Sequence of chain 46.C:
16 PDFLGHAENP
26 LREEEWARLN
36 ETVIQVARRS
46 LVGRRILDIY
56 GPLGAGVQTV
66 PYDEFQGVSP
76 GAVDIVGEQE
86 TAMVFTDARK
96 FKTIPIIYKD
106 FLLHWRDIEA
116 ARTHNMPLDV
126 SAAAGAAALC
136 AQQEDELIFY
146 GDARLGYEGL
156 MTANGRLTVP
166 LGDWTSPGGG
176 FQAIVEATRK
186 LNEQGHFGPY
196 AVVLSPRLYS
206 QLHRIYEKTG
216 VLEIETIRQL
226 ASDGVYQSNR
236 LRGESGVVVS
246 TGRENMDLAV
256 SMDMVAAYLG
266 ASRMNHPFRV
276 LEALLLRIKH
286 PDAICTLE

Binding-site contacts:
Ligand atom CA contacts residue ASP258 of chain 46.C at 3.3 Å.
Ligand atom CA contacts residue ILE54 of chain 46.C at 3.7 Å (hydrophobic).
Ligand atom CB contacts residue ASP258 of chain 46.C at 3.7 Å.
Ligand atom NH2 contacts residue THR246 of chain 46.C at 2.8 Å (h-bond).
Ligand atom CG2 contacts residue ALA42 of chain 46.C at 3.7 Å (hydrophobic).
Ligand atom N contacts residue ASP258 of chain 46.C at 3.2 Å (salt-bridge).
Ligand atom CB contacts residue ARG49 of chain 46.C at 3.6 Å.
Ligand atom CD2 contacts residue ARG43 of chain 46.C at 3.7 Å.
Ligand atom C contacts residue ARG49 of chain 46.C at 3.5 Å.
Ligand atom NH1 contacts residue THR246 of chain 46.C at 3.5 Å.
Ligand atom NH1 contacts residue ILE51 of chain 46.C at 3.5 Å (h-bond).
Ligand atom CB contacts residue MET259 of chain 46.C at 3.5 Å (hydrophobic).
Ligand atom O contacts residue ILE54 of chain 46.C at 3.4 Å.
Ligand atom CA contacts residue ARG49 of chain 46.C at 3.7 Å.
Ligand atom O contacts residue ARG43 of chain 46.C at 3.3 Å (salt-bridge).
Ligand atom OG1 contacts residue MET259 of chain 46.C at 2.6 Å (h-bond).
Ligand atom NH2 contacts residue ASP228 of chain 46.C at 2.5 Å (salt-bridge).
Ligand atom CB contacts residue ILE39 of chain 46.C at 3.7 Å (hydrophobic).
Ligand atom CG2 contacts residue MET259 of chain 46.C at 3.7 Å (hydrophobic).
Ligand atom N contacts residue ARG49 of chain 46.C at 3.5 Å (salt-bridge).
Ligand atom CD1 contacts residue PRO57 of chain 46.C at 3.6 Å (hydrophobic).
Ligand atom N contacts residue ASP258 of chain 46.C at 2.9 Å (salt-bridge).
Ligand atom C contacts residue ILE54 of chain 46.C at 3.7 Å (hydrophobic).
Ligand atom O contacts residue ARG49 of chain 46.C at 3.0 Å (salt-bridge).
Ligand atom N contacts residue ARG49 of chain 46.C at 3.5 Å (salt-bridge).
Ligand atom CD contacts residue ASP53 of chain 46.C at 3.3 Å.
Ligand atom NH1 contacts residue ARG50 of chain 46.C at 3.7 Å.
Ligand atom OG1 contacts residue ASP258 of chain 46.C at 3.5 Å.
Ligand atom N contacts residue ARG49 of chain 46.C at 3.7 Å.
Ligand atom N contacts residue ASP258 of chain 46.C at 3.3 Å (salt-bridge).
Ligand atom O contacts residue ILE39 of chain 46.C at 3.5 Å.
Ligand atom O contacts residue ARG50 of chain 46.C at 3.7 Å.
Ligand atom C contacts residue ASP258 of chain 46.C at 3.7 Å.
Ligand atom C contacts residue ILE39 of chain 46.C at 3.6 Å (hydrophobic).
Ligand atom NH1 contacts residue ASP228 of chain 46.C at 3.2 Å (salt-bridge).
Ligand atom CB contacts residue ARG49 of chain 46.C at 3.7 Å.
Ligand atom CZ contacts residue ASP228 of chain 46.C at 3.2 Å.
Ligand atom N contacts residue ASP258 of chain 46.C at 3.7 Å.
Ligand atom O contacts residue ARG43 of chain 46.C at 2.9 Å (salt-bridge).
Ligand atom NE contacts residue ASP53 of chain 46.C at 3.6 Å (salt-bridge).

A protein and the small-molecule ligand that binds it are described below.
Small molecule (SMILES): CC(C)C[C@H](NC(=O)CN)C(=O)N[C@H](C(=O)N[C@H](C(=O)NCC(=O)N[C@@H](CO)C(=O)N[C@@H](CC(C)C)C(=O)N[C@@H](CCCN=C(N)N)C(=O)NCC=O)C(C)C)[C@@H](C)O